A protein and the small-molecule ligand that binds it are described below.
Small molecule (SMILES): CC(=O)N[C@@H]1[C@@H](O)[C@H](O)[C@@H](CO)O[C@H]1O

Sequence of chain 1.E:
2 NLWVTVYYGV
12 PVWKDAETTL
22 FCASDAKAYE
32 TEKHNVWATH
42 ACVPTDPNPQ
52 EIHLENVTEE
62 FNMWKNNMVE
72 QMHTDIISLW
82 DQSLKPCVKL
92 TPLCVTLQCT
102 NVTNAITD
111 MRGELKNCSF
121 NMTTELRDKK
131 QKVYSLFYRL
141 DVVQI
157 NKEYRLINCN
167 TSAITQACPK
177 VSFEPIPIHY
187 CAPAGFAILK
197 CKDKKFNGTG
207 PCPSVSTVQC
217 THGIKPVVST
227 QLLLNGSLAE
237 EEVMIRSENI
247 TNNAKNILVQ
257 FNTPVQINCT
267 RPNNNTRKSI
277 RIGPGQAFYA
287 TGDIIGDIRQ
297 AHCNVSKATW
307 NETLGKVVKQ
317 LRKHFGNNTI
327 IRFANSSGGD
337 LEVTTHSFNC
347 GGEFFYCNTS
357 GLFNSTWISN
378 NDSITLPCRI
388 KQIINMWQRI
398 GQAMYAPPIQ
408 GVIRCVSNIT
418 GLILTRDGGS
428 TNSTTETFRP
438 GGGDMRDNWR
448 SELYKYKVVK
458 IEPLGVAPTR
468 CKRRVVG

Binding-site contacts:
Ligand atom O7 contacts residue SER119 of chain 1.E at 3.2 Å (h-bond).
Ligand atom C8 contacts residue GLN99 of chain 1.E at 4.2 Å.
Ligand atom C7 contacts residue PHE120 of chain 1.E at 4.0 Å (hydrophobic).
Ligand atom C3 contacts residue ASN121 of chain 1.E at 3.7 Å.
Ligand atom O7 contacts residue PHE120 of chain 1.E at 3.4 Å.
Ligand atom O7 contacts residue ASN121 of chain 1.E at 3.5 Å (h-bond).
Ligand atom C8 contacts residue SER119 of chain 1.E at 4.2 Å.
Ligand atom C8 contacts residue PHE120 of chain 1.E at 3.9 Å (hydrophobic).
Ligand atom C7 contacts residue SER119 of chain 1.E at 4.0 Å.
Ligand atom N2 contacts residue LYS132 of chain 1.E at 4.3 Å.
Ligand atom O7 contacts residue LYS132 of chain 1.E at 4.4 Å.
Ligand atom C2 contacts residue ASN121 of chain 1.E at 2.3 Å.
Ligand atom O3 contacts residue GLN99 of chain 1.E at 3.4 Å (h-bond).
Ligand atom C4 contacts residue ASN121 of chain 1.E at 4.1 Å.
Ligand atom C5 contacts residue ASN121 of chain 1.E at 3.6 Å.
Ligand atom C8 contacts residue THR97 of chain 1.E at 4.3 Å.
Ligand atom C7 contacts residue ASN121 of chain 1.E at 3.4 Å.
Ligand atom N2 contacts residue ASN121 of chain 1.E at 2.8 Å (h-bond).
Ligand atom O5 contacts residue ASN121 of chain 1.E at 2.4 Å (h-bond).
Ligand atom C8 contacts residue ASN121 of chain 1.E at 3.5 Å.
Ligand atom C1 contacts residue ASN121 of chain 1.E at 1.5 Å.